Binding-site contacts:
Ligand atom OE1 contacts residue LEU78 of chain 1.C at 3.8 Å.
Ligand atom N contacts residue GLU248 of chain 1.C at 3.3 Å (salt-bridge).
Ligand atom C contacts residue LEU78 of chain 1.C at 4.1 Å (hydrophobic).
Ligand atom O contacts residue VAL82 of chain 1.C at 3.9 Å.
Ligand atom C contacts residue VAL82 of chain 1.C at 4.0 Å (hydrophobic).
Ligand atom CG contacts residue ILE64 of chain 1.C at 3.6 Å (hydrophobic).
Ligand atom CE1 contacts residue HIS79 of chain 1.C at 3.3 Å.
Ligand atom C contacts residue LYS68 of chain 1.C at 3.9 Å.
Ligand atom C contacts residue GLU248 of chain 1.C at 4.1 Å.
Ligand atom N contacts residue GLU248 of chain 1.C at 2.7 Å (salt-bridge).
Ligand atom ND1 contacts residue VAL82 of chain 1.C at 4.0 Å.
Ligand atom CD1 contacts residue ILE64 of chain 1.C at 3.5 Å (hydrophobic).
Ligand atom N contacts residue GLU248 of chain 1.C at 4.1 Å.
Ligand atom CD contacts residue LEU78 of chain 1.C at 3.8 Å (hydrophobic).
Ligand atom CA contacts residue LYS68 of chain 1.C at 3.7 Å.
Ligand atom CB contacts residue GLU248 of chain 1.C at 2.7 Å.
Ligand atom CD2 contacts residue ILE64 of chain 1.C at 3.9 Å (hydrophobic).
Ligand atom CD1 contacts residue LEU85 of chain 1.C at 3.8 Å (hydrophobic).
Ligand atom CD2 contacts residue GLU86 of chain 1.C at 4.0 Å.
Ligand atom CA contacts residue LEU78 of chain 1.C at 4.1 Å (hydrophobic).
Ligand atom O contacts residue LYS68 of chain 1.C at 3.1 Å (salt-bridge).
Ligand atom CD2 contacts residue LEU78 of chain 1.C at 3.5 Å (hydrophobic).
Ligand atom CD1 contacts residue GLN81 of chain 1.C at 4.1 Å.
Ligand atom CD2 contacts residue VAL82 of chain 1.C at 3.6 Å (hydrophobic).
Ligand atom C contacts residue GLU248 of chain 1.C at 3.8 Å.
Ligand atom N contacts residue LEU78 of chain 1.C at 3.9 Å.
Ligand atom CD2 contacts residue LEU85 of chain 1.C at 4.1 Å (hydrophobic).
Ligand atom NE2 contacts residue HIS79 of chain 1.C at 3.1 Å (h-bond).
Ligand atom CA contacts residue GLU248 of chain 1.C at 3.2 Å.
Ligand atom O contacts residue ILE64 of chain 1.C at 3.6 Å.
Ligand atom N contacts residue VAL82 of chain 1.C at 4.1 Å.
Ligand atom CD2 contacts residue LYS68 of chain 1.C at 3.8 Å.
Ligand atom CB contacts residue ILE64 of chain 1.C at 3.3 Å (hydrophobic).
Ligand atom CB contacts residue LEU78 of chain 1.C at 3.9 Å (hydrophobic).
Ligand atom CD2 contacts residue PHE73 of chain 1.C at 4.1 Å (hydrophobic).
Ligand atom CB contacts residue LEU78 of chain 1.C at 4.0 Å (hydrophobic).
Ligand atom CD1 contacts residue VAL82 of chain 1.C at 3.2 Å (hydrophobic).
Ligand atom CD2 contacts residue GLN81 of chain 1.C at 3.7 Å.
Ligand atom CG contacts residue LEU78 of chain 1.C at 4.0 Å (hydrophobic).
Ligand atom C contacts residue ILE64 of chain 1.C at 3.8 Å (hydrophobic).

Sequence of chain 1.C:
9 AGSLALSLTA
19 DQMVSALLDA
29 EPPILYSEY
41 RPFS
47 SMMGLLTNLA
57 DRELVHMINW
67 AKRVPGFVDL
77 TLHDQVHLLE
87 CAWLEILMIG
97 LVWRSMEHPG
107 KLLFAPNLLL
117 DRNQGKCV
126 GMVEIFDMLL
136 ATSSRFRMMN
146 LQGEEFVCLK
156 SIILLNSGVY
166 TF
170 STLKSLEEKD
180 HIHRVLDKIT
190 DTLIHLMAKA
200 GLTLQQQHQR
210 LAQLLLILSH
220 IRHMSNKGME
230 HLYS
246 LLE

A protein and the small-molecule ligand that binds it are described below.
Small molecule (SMILES): CC(C)C[C@H](NC(=O)[C@H](C)NC(=O)[C@H](C)N)C(=O)N[C@@H](CC1=NC=NC1)C(=O)N[C@@H](CCCN=C(N)N)C(=O)N[C@@H](CC(C)C)C(=O)N[C@@H](CC(C)C)C(=O)N[C@H](C=O)CCC(N)=O